A protein and the small-molecule ligand that binds it are described below.
Small molecule (SMILES): N[C@@H](CCC(=O)O)C(=O)O

Binding-site contacts:
Ligand atom C contacts residue GLY228 of chain 1.F at 4.0 Å.
Ligand atom CG contacts residue GLY228 of chain 1.F at 4.0 Å.
Ligand atom OXT contacts residue PHE230 of chain 1.F at 4.4 Å.
Ligand atom O contacts residue GLY229 of chain 1.F at 3.2 Å (h-bond).
Ligand atom CB contacts residue ARG129 of chain 1.F at 2.9 Å.
Ligand atom CG contacts residue ARG129 of chain 1.F at 3.0 Å.
Ligand atom N contacts residue GLY228 of chain 1.F at 4.3 Å.
Ligand atom O contacts residue GLY228 of chain 1.F at 3.9 Å.
Ligand atom CD contacts residue ARG129 of chain 1.F at 4.0 Å.
Ligand atom OXT contacts residue GLY229 of chain 1.F at 3.1 Å (h-bond).
Ligand atom O contacts residue ARG129 of chain 1.F at 4.4 Å.
Ligand atom N contacts residue ARG129 of chain 1.F at 2.7 Å (salt-bridge).
Ligand atom CA contacts residue ARG129 of chain 1.F at 3.3 Å.
Ligand atom C contacts residue ARG129 of chain 1.F at 4.2 Å.
Ligand atom C contacts residue GLY229 of chain 1.F at 3.3 Å.
Ligand atom OXT contacts residue GLY228 of chain 1.F at 4.2 Å.
Ligand atom OE2 contacts residue ARG129 of chain 1.F at 4.0 Å.

Sequence of chain 1.F:
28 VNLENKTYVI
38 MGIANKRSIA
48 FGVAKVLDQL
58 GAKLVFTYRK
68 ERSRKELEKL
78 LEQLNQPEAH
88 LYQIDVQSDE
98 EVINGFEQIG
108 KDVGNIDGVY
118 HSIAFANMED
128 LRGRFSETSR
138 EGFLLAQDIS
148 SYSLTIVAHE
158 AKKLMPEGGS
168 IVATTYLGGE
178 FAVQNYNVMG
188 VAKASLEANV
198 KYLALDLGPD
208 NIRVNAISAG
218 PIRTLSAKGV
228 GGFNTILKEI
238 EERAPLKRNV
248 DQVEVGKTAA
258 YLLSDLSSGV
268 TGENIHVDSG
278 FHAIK